Sequence of chain 1.W:
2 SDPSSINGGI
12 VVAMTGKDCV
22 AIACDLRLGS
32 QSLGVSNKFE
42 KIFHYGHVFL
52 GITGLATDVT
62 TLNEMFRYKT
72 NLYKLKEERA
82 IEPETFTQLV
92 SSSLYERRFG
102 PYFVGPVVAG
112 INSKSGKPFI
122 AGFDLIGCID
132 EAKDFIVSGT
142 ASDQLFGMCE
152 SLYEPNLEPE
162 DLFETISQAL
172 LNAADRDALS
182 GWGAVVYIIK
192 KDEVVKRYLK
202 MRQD

The protein below binds the small molecule below.
Small molecule (SMILES): CC(C)C[C@H](NC(=O)[C@H](CCc1ccccc1)NC(=O)CN1CCOCC1)C(=O)N[C@@H](Cc1ccccc1)C(=O)N[C@@H](CC(C)C)[C@@H](O)[C@H](C)CO

Binding-site contacts:
Ligand atom O29 contacts residue ALA49 of chain 1.V at 2.9 Å (h-bond).
Ligand atom N41 contacts residue THR1 of chain 1.V at 3.7 Å.
Ligand atom C59 contacts residue MES1 of chain 1.QA at 3.6 Å.
Ligand atom C47 contacts residue THR1 of chain 1.V at 1.4 Å.
Ligand atom C58 contacts residue THR1 of chain 1.V at 2.5 Å.
Ligand atom C42 contacts residue THR1 of chain 1.V at 2.4 Å.
Ligand atom C39 contacts residue GLY47 of chain 1.V at 3.6 Å.
Ligand atom C46 contacts residue SER20 of chain 1.V at 3.6 Å.
Ligand atom O21 contacts residue GLN22 of chain 1.V at 3.7 Å.
Ligand atom O40 contacts residue THR21 of chain 1.V at 3.1 Å (h-bond).
Ligand atom C58 contacts residue GLY168 of chain 1.V at 3.0 Å.
Ligand atom C27 contacts residue SER20 of chain 1.V at 3.6 Å.
Ligand atom C23 contacts residue THR21 of chain 1.V at 3.5 Å.
Ligand atom C58 contacts residue LYS33 of chain 1.V at 3.7 Å.
Ligand atom C11 contacts residue ASP125 of chain 1.W at 3.7 Å.
Ligand atom C51 contacts residue THR1 of chain 1.V at 1.5 Å.
Ligand atom C43 contacts residue THR1 of chain 1.V at 2.7 Å.
Ligand atom O60 contacts residue MES1 of chain 1.QA at 2.3 Å (h-bond).
Ligand atom C27 contacts residue ALA27 of chain 1.V at 3.3 Å (hydrophobic).
Ligand atom C38 contacts residue GLY47 of chain 1.V at 3.6 Å.
Ligand atom C59 contacts residue THR1 of chain 1.V at 2.5 Å.
Ligand atom C28 contacts residue ALA49 of chain 1.V at 3.7 Å (hydrophobic).
Ligand atom C45 contacts residue THR52 of chain 1.V at 3.7 Å.
Ligand atom C19 contacts residue ILE127 of chain 1.W at 3.6 Å (hydrophobic).
Ligand atom N30 contacts residue THR21 of chain 1.V at 3.0 Å (h-bond).
Ligand atom N41 contacts residue GLY47 of chain 1.V at 3.0 Å (h-bond).
Ligand atom O9 contacts residue ASP125 of chain 1.W at 3.4 Å.
Ligand atom O48 contacts residue GLY47 of chain 1.V at 3.0 Å (h-bond).
Ligand atom N22 contacts residue ASP125 of chain 1.W at 3.1 Å (salt-bridge).
Ligand atom C44 contacts residue THR1 of chain 1.V at 3.6 Å.
Ligand atom C58 contacts residue ARG19 of chain 1.V at 3.4 Å.
Ligand atom O48 contacts residue MES1 of chain 1.QA at 3.5 Å (h-bond).
Ligand atom C31 contacts residue GLY47 of chain 1.V at 3.5 Å.
Ligand atom C18 contacts residue ARG99 of chain 1.W at 3.7 Å.
Ligand atom C27 contacts residue THR21 of chain 1.V at 3.7 Å.
Ligand atom O60 contacts residue THR1 of chain 1.V at 2.8 Å (h-bond).
Ligand atom O48 contacts residue THR1 of chain 1.V at 2.3 Å (h-bond).
Ligand atom C43 contacts residue GLY47 of chain 1.V at 3.5 Å.
Ligand atom C46 contacts residue ALA49 of chain 1.V at 3.7 Å (hydrophobic).
Ligand atom O40 contacts residue SER20 of chain 1.V at 3.5 Å (h-bond).

Sequence of chain 1.V:
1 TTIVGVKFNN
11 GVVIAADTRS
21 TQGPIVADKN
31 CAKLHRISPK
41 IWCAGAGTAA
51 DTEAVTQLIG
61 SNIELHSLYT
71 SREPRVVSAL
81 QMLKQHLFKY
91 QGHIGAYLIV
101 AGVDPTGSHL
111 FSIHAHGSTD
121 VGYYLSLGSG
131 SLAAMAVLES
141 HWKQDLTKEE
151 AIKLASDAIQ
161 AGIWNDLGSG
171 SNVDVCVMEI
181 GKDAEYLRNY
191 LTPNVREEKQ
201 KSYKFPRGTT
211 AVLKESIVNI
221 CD